Binding-site contacts:
Ligand atom O2B contacts residue SER283 of chain 1.E at 2.9 Å (h-bond).
Ligand atom O3 contacts residue HIS23 of chain 1.E at 3.3 Å (h-bond).
Ligand atom O7' contacts residue TRP355 of chain 1.E at 3.3 Å.
Ligand atom C7' contacts residue ALA356 of chain 1.E at 2.9 Å (hydrophobic).
Ligand atom C8' contacts residue ALA356 of chain 1.E at 3.6 Å (hydrophobic).
Ligand atom O1B contacts residue GLY282 of chain 1.E at 3.3 Å.
Ligand atom O1A contacts residue ASN377 of chain 1.E at 2.3 Å (h-bond).
Ligand atom O4' contacts residue GLY282 of chain 1.E at 3.5 Å.
Ligand atom N3 contacts residue GLN358 of chain 1.E at 3.4 Å.
Ligand atom PA contacts residue ASN377 of chain 1.E at 3.1 Å.
Ligand atom C7' contacts residue GLN358 of chain 1.E at 3.5 Å.
Ligand atom F1 contacts residue ALA396 of chain 1.E at 3.5 Å.
Ligand atom O6' contacts residue ILE25 of chain 1.E at 3.6 Å.
Ligand atom O2A contacts residue TRP376 of chain 1.E at 3.0 Å (h-bond).
Ligand atom O3A contacts residue GLY22 of chain 1.E at 3.3 Å.
Ligand atom C7' contacts residue TRP355 of chain 1.E at 3.4 Å (hydrophobic).
Ligand atom F1 contacts residue GLN398 of chain 1.E at 3.0 Å.
Ligand atom O2A contacts residue GLY375 of chain 1.E at 3.4 Å.
Ligand atom N3 contacts residue TRP355 of chain 1.E at 3.5 Å.
Ligand atom C1' contacts residue SER283 of chain 1.E at 3.5 Å.
Ligand atom O1B contacts residue HIS373 of chain 1.E at 2.8 Å (h-bond).
Ligand atom C6' contacts residue ARG254 of chain 1.E at 3.2 Å.
Ligand atom O6' contacts residue ARG254 of chain 1.E at 2.9 Å (salt-bridge).
Ligand atom O2' contacts residue SER283 of chain 1.E at 3.5 Å (h-bond).
Ligand atom C5' contacts residue SER378 of chain 1.E at 2.5 Å.
Ligand atom O3' contacts residue ASN377 of chain 1.E at 3.4 Å.
Ligand atom O2A contacts residue ASN377 of chain 1.E at 3.0 Å (h-bond).
Ligand atom O7' contacts residue GLN358 of chain 1.E at 2.9 Å (h-bond).
Ligand atom O1B contacts residue SER283 of chain 1.E at 3.5 Å (h-bond).
Ligand atom O7' contacts residue ALA356 of chain 1.E at 1.8 Å (h-bond).
Ligand atom N3 contacts residue ARG254 of chain 1.E at 2.7 Å (salt-bridge).
Ligand atom O6 contacts residue ASN377 of chain 1.E at 3.3 Å (h-bond).
Ligand atom O5 contacts residue GLY375 of chain 1.E at 3.6 Å.
Ligand atom C5 contacts residue GLU397 of chain 1.E at 3.6 Å.
Ligand atom O4 contacts residue ALA396 of chain 1.E at 2.9 Å.
Ligand atom PB contacts residue HIS373 of chain 1.E at 3.6 Å.
Ligand atom O5' contacts residue SER378 of chain 1.E at 3.1 Å (h-bond).
Ligand atom O7' contacts residue ASN357 of chain 1.E at 3.6 Å.
Ligand atom O4 contacts residue GLU397 of chain 1.E at 2.7 Å (salt-bridge).
Ligand atom O1 contacts residue HIS373 of chain 1.E at 3.2 Å (h-bond).

A small-molecule ligand and the protein it binds are described below.
Small molecule (SMILES): O=c1ccn([C@@H]2O[C@H](CO[P](=O)(O)O[P](=O)(O)O[C@H]3O[C@H](CO)[C@@H](O)[C@H](O)[C@H]3F)[C@@H](O)[C@H]2O)c(=O)[nH]1

Sequence of chain 1.E:
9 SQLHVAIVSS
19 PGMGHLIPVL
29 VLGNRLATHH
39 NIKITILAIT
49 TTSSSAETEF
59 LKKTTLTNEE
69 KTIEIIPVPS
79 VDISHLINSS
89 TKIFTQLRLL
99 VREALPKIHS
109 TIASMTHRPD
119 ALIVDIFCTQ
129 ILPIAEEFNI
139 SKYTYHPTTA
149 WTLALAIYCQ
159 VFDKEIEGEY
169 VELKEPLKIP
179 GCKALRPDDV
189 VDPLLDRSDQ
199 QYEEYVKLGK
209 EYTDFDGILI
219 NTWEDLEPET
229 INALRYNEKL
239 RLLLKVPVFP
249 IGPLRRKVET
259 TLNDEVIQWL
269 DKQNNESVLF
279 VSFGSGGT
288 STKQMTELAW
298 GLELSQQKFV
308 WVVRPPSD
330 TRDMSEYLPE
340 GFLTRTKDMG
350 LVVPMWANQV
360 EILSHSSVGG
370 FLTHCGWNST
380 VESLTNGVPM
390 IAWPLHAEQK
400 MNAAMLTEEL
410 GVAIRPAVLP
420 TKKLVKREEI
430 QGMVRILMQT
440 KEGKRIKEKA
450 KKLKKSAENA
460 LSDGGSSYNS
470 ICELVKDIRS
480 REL